This small molecule binds to this protein.
Small molecule (SMILES): O=C(O)Cc1ccc(-c2ccccc2)c(F)c1

Binding-site contacts:
Ligand atom C10 contacts residue TRP373 of chain 1.A at 4.1 Å (hydrophobic).
Ligand atom C13 contacts residue GLY512 of chain 1.A at 3.7 Å.
Ligand atom C13 contacts residue ALA513 of chain 1.A at 3.5 Å (hydrophobic).
Ligand atom C2 contacts residue SER516 of chain 1.A at 4.1 Å.
Ligand atom C contacts residue LEU338 of chain 1.A at 3.6 Å (hydrophobic).
Ligand atom C7 contacts residue ARG106 of chain 1.A at 3.7 Å.
Ligand atom O contacts residue LEU517 of chain 1.A at 4.0 Å.
Ligand atom C3 contacts residue VAL335 of chain 1.A at 3.6 Å (hydrophobic).
Ligand atom C2 contacts residue VAL335 of chain 1.A at 3.9 Å (hydrophobic).
Ligand atom C11 contacts residue TRP373 of chain 1.A at 3.6 Å (hydrophobic).
Ligand atom C11 contacts residue GLY512 of chain 1.A at 4.1 Å.
Ligand atom C1 contacts residue ALA513 of chain 1.A at 3.6 Å (hydrophobic).
Ligand atom C12 contacts residue GLY512 of chain 1.A at 3.5 Å.
Ligand atom C1 contacts residue VAL335 of chain 1.A at 4.1 Å (hydrophobic).
Ligand atom F contacts residue LEU338 of chain 1.A at 2.9 Å.
Ligand atom C10 contacts residue TYR371 of chain 1.A at 3.5 Å (hydrophobic).
Ligand atom C9 contacts residue SER516 of chain 1.A at 3.8 Å.
Ligand atom C8 contacts residue GLY512 of chain 1.A at 4.1 Å.
Ligand atom C8 contacts residue ALA513 of chain 1.A at 3.9 Å (hydrophobic).
Ligand atom O1 contacts residue ARG106 of chain 1.A at 3.2 Å (salt-bridge).
Ligand atom C3 contacts residue LEU517 of chain 1.A at 4.0 Å (hydrophobic).
Ligand atom C13 contacts residue VAL509 of chain 1.A at 4.0 Å (hydrophobic).
Ligand atom O contacts residue ARG106 of chain 1.A at 2.8 Å (salt-bridge).
Ligand atom O1 contacts residue TYR341 of chain 1.A at 2.5 Å (h-bond).
Ligand atom C12 contacts residue MET508 of chain 1.A at 3.9 Å (hydrophobic).
Ligand atom C2 contacts residue ALA513 of chain 1.A at 3.3 Å (hydrophobic).
Ligand atom C8 contacts residue LEU338 of chain 1.A at 4.0 Å (hydrophobic).
Ligand atom C6 contacts residue TYR341 of chain 1.A at 3.8 Å (hydrophobic).
Ligand atom C4 contacts residue ALA513 of chain 1.A at 3.7 Å (hydrophobic).
Ligand atom C7 contacts residue TYR341 of chain 1.A at 3.7 Å (hydrophobic).
Ligand atom C12 contacts residue TRP373 of chain 1.A at 4.1 Å (hydrophobic).
Ligand atom C3 contacts residue ALA513 of chain 1.A at 3.4 Å (hydrophobic).
Ligand atom C contacts residue ALA513 of chain 1.A at 4.0 Å (hydrophobic).
Ligand atom C5 contacts residue ALA513 of chain 1.A at 4.0 Å (hydrophobic).
Ligand atom F contacts residue VAL509 of chain 1.A at 3.8 Å.
Ligand atom O contacts residue ALA513 of chain 1.A at 3.9 Å.
Ligand atom C5 contacts residue VAL335 of chain 1.A at 3.9 Å (hydrophobic).
Ligand atom C1 contacts residue LEU338 of chain 1.A at 4.1 Å (hydrophobic).
Ligand atom C11 contacts residue TYR371 of chain 1.A at 4.0 Å (hydrophobic).
Ligand atom C4 contacts residue VAL335 of chain 1.A at 3.6 Å (hydrophobic).

Sequence of chain 1.A:
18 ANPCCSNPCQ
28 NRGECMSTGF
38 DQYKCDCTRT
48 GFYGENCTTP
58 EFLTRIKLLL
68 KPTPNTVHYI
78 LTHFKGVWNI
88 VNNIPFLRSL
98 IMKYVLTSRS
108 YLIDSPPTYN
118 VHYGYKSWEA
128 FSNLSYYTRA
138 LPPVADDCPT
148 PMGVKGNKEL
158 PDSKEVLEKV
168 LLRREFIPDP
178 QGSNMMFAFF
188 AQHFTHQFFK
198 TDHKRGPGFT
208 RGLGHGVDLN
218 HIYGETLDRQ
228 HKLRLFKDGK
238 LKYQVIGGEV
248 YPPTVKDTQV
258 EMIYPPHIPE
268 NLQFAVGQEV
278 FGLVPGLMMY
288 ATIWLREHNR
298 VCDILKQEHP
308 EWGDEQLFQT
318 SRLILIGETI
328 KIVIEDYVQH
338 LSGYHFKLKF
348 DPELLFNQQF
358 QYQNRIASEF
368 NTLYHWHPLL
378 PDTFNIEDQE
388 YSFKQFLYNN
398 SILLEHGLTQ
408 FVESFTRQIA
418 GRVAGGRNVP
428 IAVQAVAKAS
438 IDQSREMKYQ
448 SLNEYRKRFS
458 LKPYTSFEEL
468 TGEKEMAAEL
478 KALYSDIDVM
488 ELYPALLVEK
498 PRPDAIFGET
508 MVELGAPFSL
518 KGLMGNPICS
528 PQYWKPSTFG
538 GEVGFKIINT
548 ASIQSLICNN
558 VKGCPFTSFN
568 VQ